Sequence of chain 1.E:
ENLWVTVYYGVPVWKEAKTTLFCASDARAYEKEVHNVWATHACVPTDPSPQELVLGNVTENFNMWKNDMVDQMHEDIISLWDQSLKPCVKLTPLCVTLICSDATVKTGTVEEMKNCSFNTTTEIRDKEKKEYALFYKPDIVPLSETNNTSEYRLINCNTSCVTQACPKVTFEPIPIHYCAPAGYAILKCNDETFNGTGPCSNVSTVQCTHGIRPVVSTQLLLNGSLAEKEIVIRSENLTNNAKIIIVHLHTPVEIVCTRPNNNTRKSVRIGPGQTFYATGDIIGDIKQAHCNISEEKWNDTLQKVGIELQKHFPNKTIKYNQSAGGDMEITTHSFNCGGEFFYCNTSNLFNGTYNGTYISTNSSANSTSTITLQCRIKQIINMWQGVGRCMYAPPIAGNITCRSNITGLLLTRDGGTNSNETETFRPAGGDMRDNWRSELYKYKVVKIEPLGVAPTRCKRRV

A small-molecule ligand and the protein it binds are described below.
Small molecule (SMILES): CC(=O)N[C@@H]1[C@@H](O)[C@H](O)[C@@H](CO)O[C@H]1O

Binding-site contacts:
Ligand atom C7 contacts residue ASN202 of chain 1.E at 4.1 Å.
Ligand atom O5 contacts residue ASN202 of chain 1.E at 2.2 Å (h-bond).
Ligand atom C4 contacts residue ASN202 of chain 1.E at 4.0 Å.
Ligand atom C6 contacts residue ASN190 of chain 1.E at 4.0 Å.
Ligand atom N2 contacts residue ASN202 of chain 1.E at 3.0 Å (h-bond).
Ligand atom C8 contacts residue ASN202 of chain 1.E at 4.4 Å.
Ligand atom C3 contacts residue ASN202 of chain 1.E at 3.7 Å.
Ligand atom C1 contacts residue ASN202 of chain 1.E at 1.4 Å.
Ligand atom C2 contacts residue ASN202 of chain 1.E at 2.4 Å.
Ligand atom C5 contacts residue ASN202 of chain 1.E at 3.5 Å.
Ligand atom O5 contacts residue ASN190 of chain 1.E at 3.7 Å.
Ligand atom C5 contacts residue ASN190 of chain 1.E at 4.4 Å.